Binding-site contacts:
Ligand atom C04 contacts residue SO41 of chain 1.E at 3.7 Å.
Ligand atom N07 contacts residue SER52 of chain 1.A at 2.6 Å (h-bond).
Ligand atom C09 contacts residue THR53 of chain 1.A at 3.8 Å.
Ligand atom C05 contacts residue ASN41 of chain 1.A at 4.4 Å.
Ligand atom N07 contacts residue TRP51 of chain 1.A at 3.7 Å.
Ligand atom C10 contacts residue THR53 of chain 1.A at 4.3 Å.
Ligand atom O01 contacts residue LEU54 of chain 1.A at 3.7 Å.
Ligand atom C05 contacts residue SER52 of chain 1.A at 4.2 Å.
Ligand atom O01 contacts residue SER52 of chain 1.A at 3.2 Å (h-bond).
Ligand atom C05 contacts residue SO41 of chain 1.E at 4.0 Å.
Ligand atom C06 contacts residue SO41 of chain 1.E at 3.5 Å.
Ligand atom C06 contacts residue ASN41 of chain 1.A at 4.3 Å.
Ligand atom C02 contacts residue SO41 of chain 1.E at 3.5 Å.
Ligand atom C10 contacts residue LEU54 of chain 1.A at 3.7 Å (hydrophobic).
Ligand atom C02 contacts residue SER52 of chain 1.A at 4.1 Å.
Ligand atom N07 contacts residue SO41 of chain 1.E at 2.9 Å (h-bond).
Ligand atom C05 contacts residue TRP102 of chain 1.A at 3.5 Å (hydrophobic).
Ligand atom C03 contacts residue SER52 of chain 1.A at 3.8 Å.
Ligand atom C04 contacts residue SER52 of chain 1.A at 4.2 Å.
Ligand atom C06 contacts residue TRP102 of chain 1.A at 3.8 Å (hydrophobic).
Ligand atom C06 contacts residue TRP51 of chain 1.A at 4.0 Å (hydrophobic).
Ligand atom C13 contacts residue LEU54 of chain 1.A at 4.0 Å (hydrophobic).
Ligand atom O01 contacts residue THR53 of chain 1.A at 3.1 Å.
Ligand atom C02 contacts residue THR53 of chain 1.A at 4.4 Å.
Ligand atom C12 contacts residue LEU54 of chain 1.A at 3.8 Å (hydrophobic).
Ligand atom C09 contacts residue LEU54 of chain 1.A at 3.9 Å (hydrophobic).
Ligand atom C06 contacts residue SER52 of chain 1.A at 3.2 Å.
Ligand atom C08 contacts residue LEU54 of chain 1.A at 4.0 Å (hydrophobic).
Ligand atom C11 contacts residue LEU54 of chain 1.A at 3.4 Å (hydrophobic).
Ligand atom C03 contacts residue SO41 of chain 1.E at 2.9 Å.
Ligand atom O01 contacts residue SO41 of chain 1.E at 3.8 Å.

The protein below binds the small molecule below.
Small molecule (SMILES): O[C@@H](c1ccccc1)[C@@H]1CCCN1

Sequence of chain 1.A:
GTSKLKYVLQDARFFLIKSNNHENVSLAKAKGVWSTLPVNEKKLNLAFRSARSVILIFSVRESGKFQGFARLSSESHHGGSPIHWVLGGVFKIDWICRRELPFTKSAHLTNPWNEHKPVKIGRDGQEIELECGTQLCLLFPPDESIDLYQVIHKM